Sequence of chain 1.A:
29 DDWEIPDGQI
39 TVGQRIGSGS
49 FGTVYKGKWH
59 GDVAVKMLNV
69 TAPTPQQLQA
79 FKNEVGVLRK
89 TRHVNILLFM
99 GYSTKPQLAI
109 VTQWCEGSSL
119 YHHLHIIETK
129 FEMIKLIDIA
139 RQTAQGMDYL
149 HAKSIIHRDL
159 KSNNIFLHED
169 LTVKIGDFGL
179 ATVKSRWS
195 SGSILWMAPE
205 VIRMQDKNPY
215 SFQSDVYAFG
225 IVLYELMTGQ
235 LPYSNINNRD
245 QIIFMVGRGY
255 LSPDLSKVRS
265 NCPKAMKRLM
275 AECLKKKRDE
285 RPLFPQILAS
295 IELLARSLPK

A protein and the small-molecule ligand that binds it are described below.
Small molecule (SMILES): CCCS(=O)(=O)Nc1ccc(F)c(C(=O)Nc2cnc3n[nH]c(OC)c3c2)c1F

Binding-site contacts:
Ligand atom C18 contacts residue LYS64 of chain 1.A at 3.6 Å.
Ligand atom C2 contacts residue CYS113 of chain 1.A at 3.7 Å (hydrophobic).
Ligand atom C24 contacts residue PHE176 of chain 1.A at 3.5 Å (hydrophobic).
Ligand atom C16 contacts residue THR110 of chain 1.A at 3.7 Å.
Ligand atom C16 contacts residue ILE108 of chain 1.A at 3.5 Å (hydrophobic).
Ligand atom F20 contacts residue PHE164 of chain 1.A at 3.6 Å.
Ligand atom C4 contacts residue GLN111 of chain 1.A at 3.4 Å.
Ligand atom N10 contacts residue THR110 of chain 1.A at 3.5 Å (h-bond).
Ligand atom C2 contacts residue TRP112 of chain 1.A at 3.5 Å (hydrophobic).
Ligand atom F20 contacts residue ASP175 of chain 1.A at 3.4 Å.
Ligand atom F20 contacts residue GLY174 of chain 1.A at 3.7 Å.
Ligand atom C17 contacts residue ILE108 of chain 1.A at 3.6 Å (hydrophobic).
Ligand atom C23 contacts residue LEU86 of chain 1.A at 3.6 Å (hydrophobic).
Ligand atom N3 contacts residue TRP112 of chain 1.A at 3.5 Å.
Ligand atom N3 contacts residue GLN111 of chain 1.A at 3.7 Å.
Ligand atom F19 contacts residue VAL63 of chain 1.A at 3.7 Å.
Ligand atom C14 contacts residue LEU95 of chain 1.A at 3.5 Å (hydrophobic).
Ligand atom N9 contacts residue TRP112 of chain 1.A at 3.5 Å.
Ligand atom F20 contacts residue LEU95 of chain 1.A at 3.2 Å.
Ligand atom N8 contacts residue TRP112 of chain 1.A at 3.4 Å.
Ligand atom C18 contacts residue THR110 of chain 1.A at 3.7 Å.
Ligand atom C1 contacts residue TRP112 of chain 1.A at 3.8 Å (hydrophobic).
Ligand atom F19 contacts residue ALA62 of chain 1.A at 3.7 Å.
Ligand atom N8 contacts residue CYS113 of chain 1.A at 3.6 Å.
Ligand atom N9 contacts residue CYS113 of chain 1.A at 2.7 Å (h-bond).
Ligand atom C17 contacts residue LYS64 of chain 1.A at 3.5 Å.
Ligand atom F19 contacts residue LYS64 of chain 1.A at 3.4 Å.
Ligand atom O13 contacts residue PHE164 of chain 1.A at 3.4 Å.
Ligand atom N3 contacts residue CYS113 of chain 1.A at 3.0 Å (h-bond).
Ligand atom C5 contacts residue ALA62 of chain 1.A at 3.5 Å (hydrophobic).
Ligand atom C24 contacts residue LEU86 of chain 1.A at 3.7 Å (hydrophobic).
Ligand atom O27 contacts residue ASP175 of chain 1.A at 3.2 Å (salt-bridge).
Ligand atom N21 contacts residue ASP175 of chain 1.A at 3.1 Å (salt-bridge).
Ligand atom C4 contacts residue ALA62 of chain 1.A at 3.2 Å (hydrophobic).
Ligand atom O27 contacts residue PHE176 of chain 1.A at 3.0 Å (h-bond).
Ligand atom O27 contacts residue GLY177 of chain 1.A at 2.8 Å (h-bond).
Ligand atom N10 contacts residue ALA62 of chain 1.A at 3.5 Å.
Ligand atom C25 contacts residue LEU95 of chain 1.A at 3.2 Å (hydrophobic).
Ligand atom O26 contacts residue ILE108 of chain 1.A at 3.6 Å.
Ligand atom C17 contacts residue THR110 of chain 1.A at 3.7 Å.